Sequence of chain 1.A:
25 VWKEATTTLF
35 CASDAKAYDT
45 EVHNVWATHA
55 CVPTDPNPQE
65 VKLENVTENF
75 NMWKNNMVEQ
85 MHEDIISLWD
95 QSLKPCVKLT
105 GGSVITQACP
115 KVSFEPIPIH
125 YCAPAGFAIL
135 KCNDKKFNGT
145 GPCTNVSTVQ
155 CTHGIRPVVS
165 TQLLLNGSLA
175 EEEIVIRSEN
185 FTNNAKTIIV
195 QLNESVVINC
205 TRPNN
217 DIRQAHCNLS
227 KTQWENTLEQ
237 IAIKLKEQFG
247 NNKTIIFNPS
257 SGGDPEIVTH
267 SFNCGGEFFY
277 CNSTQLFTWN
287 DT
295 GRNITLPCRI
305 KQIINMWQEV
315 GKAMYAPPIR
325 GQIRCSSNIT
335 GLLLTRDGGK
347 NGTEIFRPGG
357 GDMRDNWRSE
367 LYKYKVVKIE

A small-molecule ligand and the protein it binds are described below.
Small molecule (SMILES): CC(=O)N[C@@H]1[C@@H](O)[C@H](O)[C@@H](CO)O[C@H]1O

Binding-site contacts:
Ligand atom O7 contacts residue PHE185 of chain 1.A at 4.4 Å.
Ligand atom C1 contacts residue ASN142 of chain 1.A at 1.4 Å.
Ligand atom C2 contacts residue ASN142 of chain 1.A at 2.7 Å.
Ligand atom O5 contacts residue ASN142 of chain 1.A at 1.7 Å (h-bond).
Ligand atom C5 contacts residue ASN142 of chain 1.A at 3.1 Å.
Ligand atom C1 contacts residue THR144 of chain 1.A at 3.6 Å.
Ligand atom O6 contacts residue THR144 of chain 1.A at 4.3 Å.
Ligand atom N2 contacts residue THR144 of chain 1.A at 3.3 Å (h-bond).
Ligand atom C7 contacts residue ASN142 of chain 1.A at 4.0 Å.
Ligand atom C8 contacts residue PHE185 of chain 1.A at 4.0 Å (hydrophobic).
Ligand atom C7 contacts residue THR144 of chain 1.A at 4.2 Å.
Ligand atom O6 contacts residue ASN142 of chain 1.A at 4.1 Å.
Ligand atom O7 contacts residue THR144 of chain 1.A at 4.3 Å.
Ligand atom C2 contacts residue THR144 of chain 1.A at 3.9 Å.
Ligand atom C5 contacts residue THR144 of chain 1.A at 4.0 Å.
Ligand atom C3 contacts residue THR144 of chain 1.A at 4.2 Å.
Ligand atom O7 contacts residue GLU183 of chain 1.A at 4.1 Å.
Ligand atom C8 contacts residue ASN142 of chain 1.A at 3.7 Å.
Ligand atom O5 contacts residue THR144 of chain 1.A at 3.9 Å.
Ligand atom C3 contacts residue ASN142 of chain 1.A at 3.9 Å.
Ligand atom C6 contacts residue ASN142 of chain 1.A at 4.0 Å.
Ligand atom O7 contacts residue SER182 of chain 1.A at 3.0 Å (h-bond).
Ligand atom C7 contacts residue SER182 of chain 1.A at 4.1 Å.
Ligand atom C4 contacts residue ASN142 of chain 1.A at 4.0 Å.
Ligand atom N2 contacts residue ASN142 of chain 1.A at 3.5 Å (h-bond).